Sequence of chain 1.F:
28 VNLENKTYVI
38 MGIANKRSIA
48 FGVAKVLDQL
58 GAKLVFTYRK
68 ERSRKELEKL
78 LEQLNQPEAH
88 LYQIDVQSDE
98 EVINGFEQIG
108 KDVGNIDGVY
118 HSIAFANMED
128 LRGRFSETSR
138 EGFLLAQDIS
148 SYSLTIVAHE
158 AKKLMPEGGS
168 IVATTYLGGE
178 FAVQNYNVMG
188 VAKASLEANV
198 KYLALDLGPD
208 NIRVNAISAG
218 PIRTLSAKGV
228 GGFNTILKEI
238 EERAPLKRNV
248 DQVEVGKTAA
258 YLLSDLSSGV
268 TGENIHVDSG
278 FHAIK

Binding-site contacts:
Ligand atom O7 contacts residue SER223 of chain 1.F at 4.0 Å.
Ligand atom C4 contacts residue ALA224 of chain 1.F at 3.7 Å (hydrophobic).
Ligand atom C9 contacts residue NAP1 of chain 1.X at 3.8 Å.
Ligand atom CL16 contacts residue ALA121 of chain 1.F at 3.5 Å.
Ligand atom C12 contacts residue SER223 of chain 1.F at 4.0 Å.
Ligand atom C10 contacts residue SER223 of chain 1.F at 3.8 Å.
Ligand atom C8 contacts residue NAP1 of chain 1.X at 3.6 Å.
Ligand atom C10 contacts residue MET186 of chain 1.F at 3.6 Å (hydrophobic).
Ligand atom C10 contacts residue ALA121 of chain 1.F at 3.7 Å (hydrophobic).
Ligand atom O17 contacts residue LYS190 of chain 1.F at 3.9 Å.
Ligand atom O17 contacts residue NAP1 of chain 1.X at 2.6 Å (h-bond).
Ligand atom O17 contacts residue TYR183 of chain 1.F at 2.6 Å (h-bond).
Ligand atom C2 contacts residue NAP1 of chain 1.X at 3.4 Å.
Ligand atom CL15 contacts residue MET186 of chain 1.F at 3.8 Å.
Ligand atom CL16 contacts residue SER223 of chain 1.F at 3.4 Å.
Ligand atom C9 contacts residue SER223 of chain 1.F at 3.4 Å.
Ligand atom CL15 contacts residue ALA123 of chain 1.F at 3.2 Å.
Ligand atom C12 contacts residue MET186 of chain 1.F at 3.8 Å (hydrophobic).
Ligand atom CL15 contacts residue LEU128 of chain 1.F at 3.6 Å.
Ligand atom O7 contacts residue NAP1 of chain 1.X at 3.2 Å (h-bond).
Ligand atom C3 contacts residue VAL227 of chain 1.F at 3.8 Å (hydrophobic).
Ligand atom C8 contacts residue SER223 of chain 1.F at 3.7 Å.
Ligand atom C6 contacts residue TYR183 of chain 1.F at 3.4 Å (hydrophobic).
Ligand atom C6 contacts residue NAP1 of chain 1.X at 3.4 Å.
Ligand atom CL14 contacts residue NAP1 of chain 1.X at 3.8 Å.
Ligand atom CL15 contacts residue PHE122 of chain 1.F at 4.0 Å.
Ligand atom C11 contacts residue MET186 of chain 1.F at 3.4 Å (hydrophobic).
Ligand atom CL14 contacts residue PHE230 of chain 1.F at 3.7 Å.
Ligand atom C1 contacts residue NAP1 of chain 1.X at 3.4 Å.
Ligand atom C3 contacts residue ALA224 of chain 1.F at 3.8 Å (hydrophobic).
Ligand atom C13 contacts residue VAL227 of chain 1.F at 3.8 Å (hydrophobic).
Ligand atom CL14 contacts residue TYR173 of chain 1.F at 3.5 Å.
Ligand atom C4 contacts residue NAP1 of chain 1.X at 3.4 Å.
Ligand atom C13 contacts residue SER223 of chain 1.F at 3.9 Å.
Ligand atom C3 contacts residue NAP1 of chain 1.X at 3.2 Å.
Ligand atom CL16 contacts residue NAP1 of chain 1.X at 3.4 Å.
Ligand atom C1 contacts residue TYR173 of chain 1.F at 3.9 Å (hydrophobic).
Ligand atom C3 contacts residue PHE230 of chain 1.F at 3.9 Å (hydrophobic).
Ligand atom C1 contacts residue TYR183 of chain 1.F at 3.5 Å (hydrophobic).
Ligand atom C5 contacts residue NAP1 of chain 1.X at 3.3 Å.

The protein below binds the small molecule below.
Small molecule (SMILES): Oc1cc(Cl)ccc1Oc1ccc(Cl)cc1Cl